Sequence of chain 1.A:
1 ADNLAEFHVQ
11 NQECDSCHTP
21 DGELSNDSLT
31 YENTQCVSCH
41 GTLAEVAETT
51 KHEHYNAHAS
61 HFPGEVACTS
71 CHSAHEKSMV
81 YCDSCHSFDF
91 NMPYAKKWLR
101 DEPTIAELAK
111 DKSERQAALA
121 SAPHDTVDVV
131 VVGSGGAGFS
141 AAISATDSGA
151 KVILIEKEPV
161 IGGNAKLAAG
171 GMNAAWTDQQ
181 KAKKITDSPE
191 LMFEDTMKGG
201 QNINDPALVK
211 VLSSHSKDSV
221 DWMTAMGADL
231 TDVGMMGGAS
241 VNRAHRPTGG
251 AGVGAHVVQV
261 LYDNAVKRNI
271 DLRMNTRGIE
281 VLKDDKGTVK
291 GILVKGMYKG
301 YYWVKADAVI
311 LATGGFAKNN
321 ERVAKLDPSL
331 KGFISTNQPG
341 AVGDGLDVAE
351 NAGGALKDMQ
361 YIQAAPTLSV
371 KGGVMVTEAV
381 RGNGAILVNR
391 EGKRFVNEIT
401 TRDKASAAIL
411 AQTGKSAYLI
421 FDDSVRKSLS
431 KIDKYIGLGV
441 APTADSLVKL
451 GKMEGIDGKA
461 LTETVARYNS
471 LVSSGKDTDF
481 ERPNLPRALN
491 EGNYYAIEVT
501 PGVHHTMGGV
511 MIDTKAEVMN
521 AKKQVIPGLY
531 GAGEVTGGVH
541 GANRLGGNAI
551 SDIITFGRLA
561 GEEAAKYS

Binding-site contacts:
Ligand atom C5 contacts residue FAD1 of chain 1.F at 3.3 Å.
Ligand atom O7 contacts residue MET375 of chain 1.A at 4.1 Å.
Ligand atom C6 contacts residue THR377 of chain 1.A at 3.4 Å.
Ligand atom C6 contacts residue MET236 of chain 1.A at 3.8 Å (hydrophobic).
Ligand atom C contacts residue FAD1 of chain 1.F at 3.3 Å.
Ligand atom OXT contacts residue FAD1 of chain 1.F at 2.8 Å.
Ligand atom C contacts residue HIS504 of chain 1.A at 4.1 Å.
Ligand atom O8 contacts residue THR377 of chain 1.A at 3.5 Å.
Ligand atom O7 contacts residue THR377 of chain 1.A at 2.3 Å (h-bond).
Ligand atom C6 contacts residue MET375 of chain 1.A at 3.3 Å (hydrophobic).
Ligand atom OXT contacts residue GLY546 of chain 1.A at 3.2 Å.
Ligand atom C contacts residue ARG402 of chain 1.A at 3.5 Å.
Ligand atom OXT contacts residue LEU545 of chain 1.A at 4.2 Å.
Ligand atom O contacts residue ARG544 of chain 1.A at 2.7 Å (salt-bridge).
Ligand atom OXT contacts residue ARG544 of chain 1.A at 2.6 Å (salt-bridge).
Ligand atom O7 contacts residue ALA169 of chain 1.A at 4.1 Å.
Ligand atom O7 contacts residue FAD1 of chain 1.F at 3.8 Å.
Ligand atom O7 contacts residue GLY170 of chain 1.A at 3.3 Å (h-bond).
Ligand atom C5 contacts residue HIS504 of chain 1.A at 4.2 Å.
Ligand atom C5 contacts residue MET375 of chain 1.A at 3.4 Å (hydrophobic).
Ligand atom C4 contacts residue ARG402 of chain 1.A at 3.0 Å.
Ligand atom C4 contacts residue MET236 of chain 1.A at 3.5 Å (hydrophobic).
Ligand atom C4 contacts residue FAD1 of chain 1.F at 3.3 Å.
Ligand atom O8 contacts residue ARG402 of chain 1.A at 2.7 Å (salt-bridge).
Ligand atom O7 contacts residue GLU378 of chain 1.A at 3.5 Å (salt-bridge).
Ligand atom C4 contacts residue GLY546 of chain 1.A at 4.0 Å.
Ligand atom O contacts residue ARG402 of chain 1.A at 3.8 Å.
Ligand atom C5 contacts residue ARG402 of chain 1.A at 3.0 Å.
Ligand atom C contacts residue GLY546 of chain 1.A at 3.6 Å.
Ligand atom C contacts residue ARG544 of chain 1.A at 3.4 Å.
Ligand atom C6 contacts residue GLU378 of chain 1.A at 3.5 Å.
Ligand atom O contacts residue HIS504 of chain 1.A at 2.8 Å (h-bond).
Ligand atom C4 contacts residue GLY547 of chain 1.A at 4.0 Å.
Ligand atom C6 contacts residue ARG402 of chain 1.A at 3.0 Å.
Ligand atom C contacts residue GLY547 of chain 1.A at 3.7 Å.
Ligand atom OXT contacts residue GLY547 of chain 1.A at 2.7 Å (h-bond).
Ligand atom O8 contacts residue GLU378 of chain 1.A at 2.9 Å (salt-bridge).
Ligand atom O8 contacts residue MET375 of chain 1.A at 2.8 Å.
Ligand atom O contacts residue FAD1 of chain 1.F at 3.2 Å.
Ligand atom O7 contacts residue MET236 of chain 1.A at 3.8 Å.

A protein and the small-molecule ligand that binds it are described below.
Small molecule (SMILES): O=C(O)/C=C/C(=O)O